Binding-site contacts:
Ligand atom O6 contacts residue VAL215 of chain 1.A at 3.7 Å.
Ligand atom C37 contacts residue VAL215 of chain 1.A at 3.5 Å (hydrophobic).
Ligand atom C1 contacts residue FAD1 of chain 1.D at 2.9 Å.
Ligand atom O3 contacts residue PHE257 of chain 1.A at 3.7 Å.
Ligand atom C31 contacts residue MET205 of chain 1.A at 3.7 Å (hydrophobic).
Ligand atom C4 contacts residue GLY286 of chain 1.A at 3.7 Å.
Ligand atom O9 contacts residue MET205 of chain 1.A at 3.4 Å (h-bond).
Ligand atom C14 contacts residue LEU176 of chain 1.A at 3.8 Å (hydrophobic).
Ligand atom C13 contacts residue ARG201 of chain 1.A at 3.6 Å.
Ligand atom C2 contacts residue FAD1 of chain 1.D at 3.5 Å.
Ligand atom O10 contacts residue VAL69 of chain 1.A at 3.6 Å.
Ligand atom O5 contacts residue ARG201 of chain 1.A at 3.6 Å.
Ligand atom C20 contacts residue MET205 of chain 1.A at 3.5 Å (hydrophobic).
Ligand atom C36 contacts residue ALA204 of chain 1.A at 3.5 Å (hydrophobic).
Ligand atom C4 contacts residue PRO284 of chain 1.A at 3.9 Å (hydrophobic).
Ligand atom O2 contacts residue FAD1 of chain 1.D at 3.6 Å.
Ligand atom C37 contacts residue MET205 of chain 1.A at 3.7 Å (hydrophobic).
Ligand atom C3 contacts residue GLY286 of chain 1.A at 3.8 Å.
Ligand atom O4 contacts residue THR285 of chain 1.A at 3.4 Å.
Ligand atom C30 contacts residue HIS46 of chain 1.A at 3.4 Å.
Ligand atom O1 contacts residue FAD1 of chain 1.D at 2.2 Å (h-bond).
Ligand atom O8 contacts residue ARG196 of chain 1.A at 2.7 Å (salt-bridge).
Ligand atom C30 contacts residue GLY44 of chain 1.A at 3.8 Å.
Ligand atom O4 contacts residue MET342 of chain 1.A at 3.7 Å.
Ligand atom O2 contacts residue ARG213 of chain 1.A at 3.2 Å (salt-bridge).
Ligand atom C29 contacts residue VAL215 of chain 1.A at 3.6 Å (hydrophobic).
Ligand atom C32 contacts residue PHE74 of chain 1.A at 3.7 Å (hydrophobic).
Ligand atom O12 contacts residue THR285 of chain 1.A at 3.5 Å.
Ligand atom C43 contacts residue GLY286 of chain 1.A at 3.1 Å.
Ligand atom C30 contacts residue VAL93 of chain 1.A at 3.9 Å (hydrophobic).
Ligand atom O1 contacts residue GLN43 of chain 1.A at 3.6 Å.
Ligand atom O12 contacts residue GLY286 of chain 1.A at 3.5 Å (h-bond).
Ligand atom C26 contacts residue ARG196 of chain 1.A at 3.6 Å.
Ligand atom O11 contacts residue PHE74 of chain 1.A at 3.3 Å.
Ligand atom C13 contacts residue THR285 of chain 1.A at 3.8 Å.
Ligand atom C27 contacts residue ARG196 of chain 1.A at 3.7 Å.
Ligand atom C28 contacts residue ARG196 of chain 1.A at 3.8 Å.
Ligand atom N1 contacts residue FAD1 of chain 1.D at 3.1 Å (h-bond).
Ligand atom N2 contacts residue PHE74 of chain 1.A at 3.3 Å.
Ligand atom C35 contacts residue ARG196 of chain 1.A at 3.7 Å.

Sequence of chain 1.A:
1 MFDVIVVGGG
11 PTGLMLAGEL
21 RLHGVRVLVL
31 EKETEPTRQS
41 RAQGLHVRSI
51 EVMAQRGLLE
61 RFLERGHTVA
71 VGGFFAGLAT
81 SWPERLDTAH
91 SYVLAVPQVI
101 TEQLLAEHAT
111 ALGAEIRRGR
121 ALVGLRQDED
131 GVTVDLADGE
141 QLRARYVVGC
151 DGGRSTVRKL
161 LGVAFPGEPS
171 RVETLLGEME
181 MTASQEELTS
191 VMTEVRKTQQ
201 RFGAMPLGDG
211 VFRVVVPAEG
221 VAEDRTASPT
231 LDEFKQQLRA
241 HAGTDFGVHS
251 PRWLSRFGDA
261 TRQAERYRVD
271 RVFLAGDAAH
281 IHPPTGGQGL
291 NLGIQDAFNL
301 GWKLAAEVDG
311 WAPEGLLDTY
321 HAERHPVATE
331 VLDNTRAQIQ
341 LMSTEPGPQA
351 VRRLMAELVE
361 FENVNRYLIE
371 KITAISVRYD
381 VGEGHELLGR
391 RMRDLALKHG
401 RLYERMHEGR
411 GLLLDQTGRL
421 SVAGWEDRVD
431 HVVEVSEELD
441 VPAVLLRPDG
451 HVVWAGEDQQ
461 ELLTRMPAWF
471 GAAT

A small-molecule ligand and the protein it binds are described below.
Small molecule (SMILES): CO[C@H]1/C=C/O[C@@]2(C)Oc3c(C)c(O)c4c(O)c(c(/C=N/N5CCN(C)CC5)c(O)c4c3C2=O)NC(=O)/C(C)=C\C=C[C@H](C)[C@H](O)[C@@H](C)[C@@H](O)[C@@H](C)[C@H](OC(C)=O)[C@@H]1C